Sequence of chain 2.B:
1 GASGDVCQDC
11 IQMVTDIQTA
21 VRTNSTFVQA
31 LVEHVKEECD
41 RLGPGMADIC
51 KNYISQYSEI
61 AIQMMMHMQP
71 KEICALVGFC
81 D

Sequence of chain 1.B:
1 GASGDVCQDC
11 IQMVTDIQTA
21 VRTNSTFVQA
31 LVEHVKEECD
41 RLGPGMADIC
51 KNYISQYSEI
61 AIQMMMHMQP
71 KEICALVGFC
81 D

Binding-site contacts:
Ligand atom C22 contacts residue LEU76 of chain 2.B at 4.5 Å (hydrophobic).
Ligand atom C12 contacts residue ARG41 of chain 1.B at 3.6 Å.
Ligand atom C20 contacts residue ARG41 of chain 1.B at 4.5 Å.
Ligand atom C4 contacts residue GLU72 of chain 2.B at 4.3 Å.
Ligand atom C11 contacts residue ARG41 of chain 1.B at 4.2 Å.
Ligand atom C17 contacts residue ARG41 of chain 1.B at 4.2 Å.
Ligand atom C20 contacts residue LEU76 of chain 2.B at 4.2 Å (hydrophobic).
Ligand atom O6 contacts residue GLU72 of chain 2.B at 3.0 Å (salt-bridge).
Ligand atom C3 contacts residue GLU72 of chain 2.B at 3.6 Å.
Ligand atom C14 contacts residue MET68 of chain 2.B at 4.4 Å (hydrophobic).
Ligand atom C16 contacts residue GLU72 of chain 2.B at 4.2 Å.
Ligand atom O2 contacts residue GLU72 of chain 2.B at 4.5 Å.
Ligand atom C19 contacts residue MET68 of chain 2.B at 3.6 Å (hydrophobic).
Ligand atom C20 contacts residue MET68 of chain 2.B at 4.2 Å (hydrophobic).
Ligand atom C17 contacts residue MET68 of chain 2.B at 4.0 Å (hydrophobic).
Ligand atom C22 contacts residue ARG41 of chain 1.B at 3.2 Å.
Ligand atom C18 contacts residue MET68 of chain 2.B at 3.8 Å (hydrophobic).
Ligand atom C15 contacts residue GLU72 of chain 2.B at 3.9 Å.
Ligand atom C21 contacts residue MET68 of chain 2.B at 4.5 Å (hydrophobic).
Ligand atom C21 contacts residue LEU76 of chain 2.B at 4.0 Å (hydrophobic).
Ligand atom C2 contacts residue GLU72 of chain 2.B at 4.1 Å.
Ligand atom CL contacts residue MET64 of chain 2.B at 4.1 Å.
Ligand atom CL contacts residue LEU76 of chain 2.B at 4.2 Å.
Ligand atom C21 contacts residue ARG41 of chain 1.B at 3.5 Å.
Ligand atom C22 contacts residue MET68 of chain 2.B at 4.3 Å (hydrophobic).

This small molecule binds to this protein.
Small molecule (SMILES): O=C1C(O)=C(C2CCC(c3ccc(Cl)cc3)CC2)C(=O)c2ccccc21